Sequence of chain 1.B:
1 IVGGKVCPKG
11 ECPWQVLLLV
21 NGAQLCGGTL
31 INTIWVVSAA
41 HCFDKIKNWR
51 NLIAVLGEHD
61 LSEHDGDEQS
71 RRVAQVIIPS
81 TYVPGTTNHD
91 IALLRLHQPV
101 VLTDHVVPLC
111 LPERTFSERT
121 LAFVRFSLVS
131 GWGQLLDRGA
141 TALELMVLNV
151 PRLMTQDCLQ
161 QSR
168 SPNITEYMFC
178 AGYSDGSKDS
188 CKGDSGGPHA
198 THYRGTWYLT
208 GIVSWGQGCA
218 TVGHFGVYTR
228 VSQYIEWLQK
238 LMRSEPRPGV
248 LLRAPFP

Binding-site contacts:
Ligand atom C22 contacts residue CYS188 of chain 1.B at 3.6 Å (hydrophobic).
Ligand atom C12 contacts residue TRP212 of chain 1.B at 3.6 Å (hydrophobic).
Ligand atom C12 contacts residue LYS189 of chain 1.B at 3.7 Å.
Ligand atom N6 contacts residue LYS189 of chain 1.B at 3.6 Å.
Ligand atom C13 contacts residue ASP44 of chain 1.B at 3.4 Å.
Ligand atom C24 contacts residue HIS41 of chain 1.B at 3.5 Å.
Ligand atom N6 contacts residue TRP212 of chain 1.B at 3.4 Å.
Ligand atom C12 contacts residue SER192 of chain 1.B at 3.4 Å.
Ligand atom N21 contacts residue SER187 of chain 1.B at 3.4 Å (h-bond).
Ligand atom C25 contacts residue ASP44 of chain 1.B at 3.4 Å.
Ligand atom C14 contacts residue GLY215 of chain 1.B at 3.4 Å.
Ligand atom O19 contacts residue HIS41 of chain 1.B at 2.6 Å (h-bond).
Ligand atom C29 contacts residue GLY85 of chain 1.B at 3.3 Å.
Ligand atom C20 contacts residue SER192 of chain 1.B at 3.5 Å.
Ligand atom N10 contacts residue GLY213 of chain 1.B at 3.3 Å (h-bond).
Ligand atom N21 contacts residue GOL1 of chain 1.L at 3.2 Å (h-bond).
Ligand atom N15 contacts residue ASP44 of chain 1.B at 2.6 Å (salt-bridge).
Ligand atom C22 contacts residue GOL1 of chain 1.L at 3.4 Å.
Ligand atom C2 contacts residue HIS41 of chain 1.B at 3.4 Å.
Ligand atom C23 contacts residue HIS41 of chain 1.B at 3.6 Å.
Ligand atom N16 contacts residue ASP44 of chain 1.B at 3.2 Å.
Ligand atom C27 contacts residue LEU25 of chain 1.B at 3.6 Å (hydrophobic).
Ligand atom C31 contacts residue GLY85 of chain 1.B at 3.6 Å.
Ligand atom N6 contacts residue SER192 of chain 1.B at 2.8 Å (h-bond).
Ligand atom C20 contacts residue SER211 of chain 1.B at 3.3 Å.
Ligand atom C7 contacts residue GLY213 of chain 1.B at 3.3 Å.
Ligand atom C28 contacts residue CYS42 of chain 1.B at 3.6 Å (hydrophobic).
Ligand atom N10 contacts residue GLY215 of chain 1.B at 3.2 Å (h-bond).
Ligand atom N21 contacts residue GLY215 of chain 1.B at 2.7 Å (h-bond).
Ligand atom N15 contacts residue TRP212 of chain 1.B at 3.5 Å.
Ligand atom C4 contacts residue TRP212 of chain 1.B at 3.6 Å (hydrophobic).
Ligand atom C9 contacts residue GLY213 of chain 1.B at 3.4 Å.
Ligand atom C25 contacts residue GLY85 of chain 1.B at 3.6 Å.
Ligand atom O18 contacts residue LYS45 of chain 1.B at 2.9 Å (salt-bridge).
Ligand atom N16 contacts residue HIS41 of chain 1.B at 3.0 Å (h-bond).
Ligand atom C1 contacts residue TRP212 of chain 1.B at 3.6 Å (hydrophobic).
Ligand atom O19 contacts residue SER192 of chain 1.B at 2.8 Å (h-bond).
Ligand atom C20 contacts residue CYS188 of chain 1.B at 3.4 Å (hydrophobic).
Ligand atom C2 contacts residue TRP212 of chain 1.B at 3.7 Å (hydrophobic).
Ligand atom C29 contacts residue ASP44 of chain 1.B at 3.4 Å.

A protein and the small-molecule ligand that binds it are described below.
Small molecule (SMILES): Nc1ccc2[nH]c(-c3cnn(-c4cccc(CNC(=O)Nc5ccccc5)c4)c3O)cc2n1